Sequence of chain 8.A:
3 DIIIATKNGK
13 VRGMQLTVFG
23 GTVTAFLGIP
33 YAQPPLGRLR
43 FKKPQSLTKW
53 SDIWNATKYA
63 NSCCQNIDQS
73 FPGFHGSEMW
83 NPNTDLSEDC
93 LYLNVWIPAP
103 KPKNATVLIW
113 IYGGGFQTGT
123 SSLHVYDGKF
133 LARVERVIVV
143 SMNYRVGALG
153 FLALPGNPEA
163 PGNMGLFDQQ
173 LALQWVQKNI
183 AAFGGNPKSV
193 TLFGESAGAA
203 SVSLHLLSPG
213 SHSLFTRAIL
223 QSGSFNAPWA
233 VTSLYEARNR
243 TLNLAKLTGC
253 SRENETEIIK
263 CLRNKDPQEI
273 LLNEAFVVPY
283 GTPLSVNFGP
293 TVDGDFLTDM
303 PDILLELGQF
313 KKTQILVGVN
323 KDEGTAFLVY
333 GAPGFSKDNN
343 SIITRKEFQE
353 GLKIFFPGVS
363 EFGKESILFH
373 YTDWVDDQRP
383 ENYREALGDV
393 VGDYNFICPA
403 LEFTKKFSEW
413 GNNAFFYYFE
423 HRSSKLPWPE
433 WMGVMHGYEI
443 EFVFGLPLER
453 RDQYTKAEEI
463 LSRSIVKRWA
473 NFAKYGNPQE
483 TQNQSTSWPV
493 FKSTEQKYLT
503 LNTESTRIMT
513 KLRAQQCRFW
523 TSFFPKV

Binding-site contacts:
Ligand atom C1 contacts residue ASN188 of chain 8.A at 4.1 Å.
Ligand atom O6 contacts residue LYS190 of chain 8.A at 4.3 Å.
Ligand atom C4 contacts residue LYS190 of chain 8.A at 3.7 Å.
Ligand atom C1 contacts residue ASN188 of chain 8.A at 4.3 Å.
Ligand atom O6 contacts residue ASN188 of chain 8.A at 3.4 Å (h-bond).
Ligand atom C3 contacts residue SER191 of chain 8.A at 4.0 Å.
Ligand atom C4 contacts residue LYS190 of chain 8.A at 3.8 Å.
Ligand atom C5 contacts residue LYS190 of chain 8.A at 3.3 Å.
Ligand atom C3 contacts residue ASN188 of chain 8.A at 3.3 Å.
Ligand atom O7 contacts residue LYS105 of chain 8.A at 4.4 Å.
Ligand atom C5 contacts residue ASN188 of chain 8.A at 4.3 Å.
Ligand atom C8 contacts residue ASN106 of chain 8.A at 4.3 Å.
Ligand atom O2 contacts residue ASN188 of chain 8.A at 4.0 Å.
Ligand atom O3 contacts residue LYS476 of chain 8.A at 4.3 Å.
Ligand atom O5 contacts residue LYS190 of chain 8.A at 3.9 Å.
Ligand atom C4 contacts residue ASN106 of chain 8.A at 4.3 Å.
Ligand atom C5 contacts residue ASN106 of chain 8.A at 3.7 Å.
Ligand atom O5 contacts residue ASN188 of chain 8.A at 3.8 Å.
Ligand atom O3 contacts residue SER191 of chain 8.A at 4.0 Å.
Ligand atom C6 contacts residue LYS190 of chain 8.A at 3.4 Å.
Ligand atom C6 contacts residue ASN188 of chain 8.A at 4.4 Å.
Ligand atom C1 contacts residue LYS190 of chain 8.A at 3.7 Å.
Ligand atom O7 contacts residue ASN106 of chain 8.A at 3.0 Å (h-bond).
Ligand atom C4 contacts residue ASN188 of chain 8.A at 4.2 Å.
Ligand atom C2 contacts residue ASN188 of chain 8.A at 4.0 Å.
Ligand atom O5 contacts residue ASN106 of chain 8.A at 2.4 Å (h-bond).
Ligand atom O3 contacts residue ASN188 of chain 8.A at 4.0 Å.
Ligand atom C2 contacts residue ASN106 of chain 8.A at 2.5 Å.
Ligand atom C3 contacts residue LYS190 of chain 8.A at 3.6 Å.
Ligand atom C6 contacts residue LYS190 of chain 8.A at 4.4 Å.
Ligand atom C2 contacts residue LYS190 of chain 8.A at 4.1 Å.
Ligand atom C4 contacts residue SER191 of chain 8.A at 4.0 Å.
Ligand atom N2 contacts residue ASN106 of chain 8.A at 3.0 Å (h-bond).
Ligand atom C3 contacts residue ASN106 of chain 8.A at 3.9 Å.
Ligand atom C7 contacts residue ASN106 of chain 8.A at 3.2 Å.
Ligand atom C1 contacts residue ASN106 of chain 8.A at 1.4 Å.
Ligand atom C8 contacts residue LYS105 of chain 8.A at 4.2 Å.
Ligand atom O4 contacts residue LYS190 of chain 8.A at 3.8 Å.
Ligand atom C5 contacts residue LYS190 of chain 8.A at 3.4 Å.

The protein below binds the small molecule below.
Small molecule (SMILES): CC(=O)N[C@H]1CO[C@H](CO[C@@H]2O[C@@H](C)[C@@H](O)[C@@H](O)[C@@H]2O)[C@@H](O)[C@@H]1O